Sequence of chain 1.B:
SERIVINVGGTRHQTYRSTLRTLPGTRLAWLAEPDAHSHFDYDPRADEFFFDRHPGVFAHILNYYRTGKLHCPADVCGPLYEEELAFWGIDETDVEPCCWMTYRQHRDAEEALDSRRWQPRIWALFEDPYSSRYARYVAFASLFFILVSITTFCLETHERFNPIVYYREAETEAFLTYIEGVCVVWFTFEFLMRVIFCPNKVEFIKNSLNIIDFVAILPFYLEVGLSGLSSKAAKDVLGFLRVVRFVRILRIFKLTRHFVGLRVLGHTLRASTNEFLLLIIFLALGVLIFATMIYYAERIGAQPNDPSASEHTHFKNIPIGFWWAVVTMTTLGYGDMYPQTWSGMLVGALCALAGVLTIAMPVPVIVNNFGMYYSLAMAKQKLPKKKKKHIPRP

Sequence of chain 1.C:
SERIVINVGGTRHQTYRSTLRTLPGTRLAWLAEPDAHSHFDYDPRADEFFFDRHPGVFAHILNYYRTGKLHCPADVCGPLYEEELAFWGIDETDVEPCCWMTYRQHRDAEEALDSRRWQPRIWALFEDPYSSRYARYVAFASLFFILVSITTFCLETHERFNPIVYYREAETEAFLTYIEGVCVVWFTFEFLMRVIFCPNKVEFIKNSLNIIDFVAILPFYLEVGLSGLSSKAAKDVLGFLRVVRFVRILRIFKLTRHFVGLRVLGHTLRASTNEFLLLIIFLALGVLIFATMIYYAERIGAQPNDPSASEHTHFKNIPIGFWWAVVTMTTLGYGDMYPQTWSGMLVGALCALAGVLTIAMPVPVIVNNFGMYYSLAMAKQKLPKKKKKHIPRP

This protein binds this small molecule.
Small molecule (SMILES): CC(C)CCC[C@@H](C)[C@H]1CC[C@H]2[C@@H]3CC=C4C[C@@H](O)CC[C@]4(C)[C@H]3CC[C@]12C

Binding-site contacts:
Ligand atom C12 contacts residue ILE403 of chain 1.B at 3.9 Å (hydrophobic).
Ligand atom C10 contacts residue TYR399 of chain 1.B at 4.1 Å (hydrophobic).
Ligand atom C22 contacts residue VAL450 of chain 1.B at 4.3 Å (hydrophobic).
Ligand atom O1 contacts residue ARG402 of chain 1.B at 4.4 Å.
Ligand atom C2 contacts residue ILE403 of chain 1.B at 4.3 Å (hydrophobic).
Ligand atom C24 contacts residue LEU453 of chain 1.B at 4.0 Å (hydrophobic).
Ligand atom C2 contacts residue TYR399 of chain 1.B at 4.4 Å (hydrophobic).
Ligand atom C6 contacts residue TYR399 of chain 1.B at 4.0 Å (hydrophobic).
Ligand atom C21 contacts residue SER446 of chain 1.B at 4.3 Å.
Ligand atom C5 contacts residue TYR399 of chain 1.B at 4.1 Å (hydrophobic).
Ligand atom C3 contacts residue VAL346 of chain 1.C at 4.3 Å (hydrophobic).
Ligand atom C11 contacts residue ILE403 of chain 1.B at 3.5 Å (hydrophobic).
Ligand atom C7 contacts residue TYR399 of chain 1.B at 3.8 Å (hydrophobic).
Ligand atom O1 contacts residue VAL346 of chain 1.C at 3.8 Å.
Ligand atom C9 contacts residue TYR399 of chain 1.B at 3.7 Å (hydrophobic).
Ligand atom C4 contacts residue VAL346 of chain 1.C at 3.5 Å (hydrophobic).
Ligand atom C5 contacts residue VAL346 of chain 1.C at 4.0 Å (hydrophobic).
Ligand atom C3 contacts residue TYR399 of chain 1.B at 4.2 Å (hydrophobic).
Ligand atom C1 contacts residue ILE403 of chain 1.B at 3.5 Å (hydrophobic).
Ligand atom C25 contacts residue LEU453 of chain 1.B at 4.0 Å (hydrophobic).
Ligand atom C12 contacts residue ALA400 of chain 1.B at 4.3 Å (hydrophobic).
Ligand atom C6 contacts residue VAL346 of chain 1.C at 3.7 Å (hydrophobic).
Ligand atom C1 contacts residue TYR399 of chain 1.B at 3.7 Å (hydrophobic).